Sequence of chain 1.A:
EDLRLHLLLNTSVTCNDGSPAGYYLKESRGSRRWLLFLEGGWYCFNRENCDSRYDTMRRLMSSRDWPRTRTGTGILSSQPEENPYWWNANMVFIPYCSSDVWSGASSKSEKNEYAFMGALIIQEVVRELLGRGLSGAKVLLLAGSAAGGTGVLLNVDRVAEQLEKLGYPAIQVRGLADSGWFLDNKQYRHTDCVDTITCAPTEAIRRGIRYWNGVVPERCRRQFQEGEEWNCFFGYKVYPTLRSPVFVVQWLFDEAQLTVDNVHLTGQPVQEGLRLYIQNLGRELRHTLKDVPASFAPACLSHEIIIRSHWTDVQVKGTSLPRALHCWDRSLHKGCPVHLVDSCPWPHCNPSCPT

Binding-site contacts:
Ligand atom N2 contacts residue ASN19 of chain 1.A at 3.0 Å (h-bond).
Ligand atom C6 contacts residue LEU129 of chain 1.A at 4.0 Å (hydrophobic).
Ligand atom O6 contacts residue GLN132 of chain 1.A at 3.1 Å (h-bond).
Ligand atom C3 contacts residue ARG136 of chain 1.A at 4.5 Å.
Ligand atom C2 contacts residue ASN19 of chain 1.A at 2.5 Å.
Ligand atom C2 contacts residue GLU133 of chain 1.A at 3.9 Å.
Ligand atom O5 contacts residue ARG136 of chain 1.A at 3.9 Å.
Ligand atom C4 contacts residue ASN19 of chain 1.A at 4.2 Å.
Ligand atom O3 contacts residue ARG136 of chain 1.A at 4.1 Å.
Ligand atom C5 contacts residue ASN19 of chain 1.A at 3.6 Å.
Ligand atom C5 contacts residue VAL22 of chain 1.A at 4.2 Å (hydrophobic).
Ligand atom C7 contacts residue ARG136 of chain 1.A at 4.4 Å.
Ligand atom C7 contacts residue GLU133 of chain 1.A at 4.5 Å.
Ligand atom O5 contacts residue GLU133 of chain 1.A at 3.9 Å.
Ligand atom O7 contacts residue ARG136 of chain 1.A at 3.2 Å.
Ligand atom C2 contacts residue ARG136 of chain 1.A at 3.9 Å.
Ligand atom C3 contacts residue ASN19 of chain 1.A at 3.9 Å.
Ligand atom O4 contacts residue GLN132 of chain 1.A at 4.3 Å.
Ligand atom O5 contacts residue ASN19 of chain 1.A at 2.3 Å (h-bond).
Ligand atom O6 contacts residue LEU129 of chain 1.A at 3.5 Å.
Ligand atom O6 contacts residue VAL22 of chain 1.A at 3.8 Å.
Ligand atom O6 contacts residue ARG136 of chain 1.A at 3.8 Å.
Ligand atom C1 contacts residue ARG136 of chain 1.A at 4.3 Å.
Ligand atom C7 contacts residue ASN19 of chain 1.A at 3.5 Å.
Ligand atom O7 contacts residue ASN19 of chain 1.A at 3.7 Å.
Ligand atom O5 contacts residue VAL22 of chain 1.A at 3.4 Å.
Ligand atom C1 contacts residue ASN19 of chain 1.A at 1.5 Å.
Ligand atom C4 contacts residue ARG136 of chain 1.A at 4.2 Å.
Ligand atom C1 contacts residue GLU133 of chain 1.A at 3.8 Å.
Ligand atom C6 contacts residue GLN132 of chain 1.A at 4.0 Å.
Ligand atom C6 contacts residue VAL22 of chain 1.A at 3.9 Å (hydrophobic).
Ligand atom C1 contacts residue VAL22 of chain 1.A at 4.4 Å (hydrophobic).
Ligand atom O7 contacts residue GLU133 of chain 1.A at 3.7 Å.
Ligand atom C4 contacts residue GLN132 of chain 1.A at 4.1 Å.

This protein binds this small molecule.
Small molecule (SMILES): CC(=O)N[C@@H]1[C@@H](O)[C@H](O)[C@@H](CO)O[C@H]1O